Binding-site contacts:
Ligand atom PG contacts residue ARG651 of chain 1.D at 3.5 Å.
Ligand atom PG contacts residue MG1 of chain 1.DA at 3.0 Å.
Ligand atom O1A contacts residue ALA452 of chain 1.B at 3.1 Å.
Ligand atom O1A contacts residue MG1 of chain 1.DA at 3.7 Å.
Ligand atom PB contacts residue MG1 of chain 1.DA at 2.8 Å.
Ligand atom O3G contacts residue SER450 of chain 1.B at 3.6 Å.
Ligand atom PB contacts residue LYS453 of chain 1.B at 3.5 Å.
Ligand atom C1' contacts residue GLU654 of chain 1.D at 3.3 Å.
Ligand atom O2' contacts residue GLU654 of chain 1.D at 2.7 Å (salt-bridge).
Ligand atom N3B contacts residue LYS453 of chain 1.B at 3.6 Å (salt-bridge).
Ligand atom O2G contacts residue MG1 of chain 1.DA at 2.0 Å.
Ligand atom O4' contacts residue SER450 of chain 1.B at 3.7 Å.
Ligand atom O2B contacts residue ALA452 of chain 1.B at 3.4 Å (h-bond).
Ligand atom O1A contacts residue GLN455 of chain 1.B at 2.6 Å (h-bond).
Ligand atom N3B contacts residue MG1 of chain 1.DA at 3.1 Å.
Ligand atom O3A contacts residue SER450 of chain 1.B at 3.4 Å.
Ligand atom O3G contacts residue ARG651 of chain 1.D at 2.9 Å (salt-bridge).
Ligand atom C3' contacts residue GLU654 of chain 1.D at 3.4 Å.
Ligand atom O3A contacts residue MG1 of chain 1.DA at 3.1 Å.
Ligand atom O1A contacts residue SER454 of chain 1.B at 3.0 Å (h-bond).
Ligand atom O3A contacts residue ALA452 of chain 1.B at 3.3 Å (h-bond).
Ligand atom O1A contacts residue LYS453 of chain 1.B at 3.3 Å (salt-bridge).
Ligand atom PA contacts residue MG1 of chain 1.DA at 3.0 Å.
Ligand atom O2B contacts residue THR451 of chain 1.B at 3.5 Å (h-bond).
Ligand atom C2' contacts residue GLU654 of chain 1.D at 3.3 Å.
Ligand atom O2A contacts residue GLU498 of chain 1.D at 3.0 Å (salt-bridge).
Ligand atom N3 contacts residue SER450 of chain 1.B at 3.3 Å (h-bond).
Ligand atom O2A contacts residue MG1 of chain 1.DA at 1.9 Å.
Ligand atom O2G contacts residue GLU498 of chain 1.D at 3.1 Å (salt-bridge).
Ligand atom O1G contacts residue LYS453 of chain 1.B at 2.8 Å (salt-bridge).
Ligand atom O1G contacts residue ASN555 of chain 1.B at 3.6 Å.
Ligand atom N3B contacts residue ARG651 of chain 1.D at 3.4 Å (salt-bridge).
Ligand atom O1B contacts residue SER454 of chain 1.B at 2.9 Å (h-bond).
Ligand atom N6 contacts residue TYR410 of chain 1.B at 3.3 Å (h-bond).
Ligand atom O1B contacts residue MG1 of chain 1.DA at 2.0 Å.
Ligand atom O3' contacts residue GLU654 of chain 1.D at 2.6 Å (salt-bridge).
Ligand atom O2B contacts residue LYS453 of chain 1.B at 2.6 Å (salt-bridge).
Ligand atom C5' contacts residue SER450 of chain 1.B at 3.7 Å.
Ligand atom N3B contacts residue SER450 of chain 1.B at 2.9 Å (h-bond).
Ligand atom O2G contacts residue ARG651 of chain 1.D at 3.1 Å (salt-bridge).

Sequence of chain 1.D:
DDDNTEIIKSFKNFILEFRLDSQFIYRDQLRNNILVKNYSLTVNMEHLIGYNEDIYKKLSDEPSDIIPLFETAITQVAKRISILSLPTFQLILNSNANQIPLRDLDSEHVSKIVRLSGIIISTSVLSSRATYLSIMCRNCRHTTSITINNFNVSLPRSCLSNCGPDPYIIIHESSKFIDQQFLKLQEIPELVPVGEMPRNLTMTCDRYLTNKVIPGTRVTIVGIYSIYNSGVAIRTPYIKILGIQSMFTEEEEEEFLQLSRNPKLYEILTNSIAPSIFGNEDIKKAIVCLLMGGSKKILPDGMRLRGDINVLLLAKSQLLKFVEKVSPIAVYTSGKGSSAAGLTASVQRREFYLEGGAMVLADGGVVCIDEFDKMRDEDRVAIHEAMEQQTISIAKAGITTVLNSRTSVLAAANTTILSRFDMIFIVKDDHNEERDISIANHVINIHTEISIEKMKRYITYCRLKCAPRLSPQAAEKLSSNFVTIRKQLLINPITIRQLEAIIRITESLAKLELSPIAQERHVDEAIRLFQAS

Sequence of chain 1.B:
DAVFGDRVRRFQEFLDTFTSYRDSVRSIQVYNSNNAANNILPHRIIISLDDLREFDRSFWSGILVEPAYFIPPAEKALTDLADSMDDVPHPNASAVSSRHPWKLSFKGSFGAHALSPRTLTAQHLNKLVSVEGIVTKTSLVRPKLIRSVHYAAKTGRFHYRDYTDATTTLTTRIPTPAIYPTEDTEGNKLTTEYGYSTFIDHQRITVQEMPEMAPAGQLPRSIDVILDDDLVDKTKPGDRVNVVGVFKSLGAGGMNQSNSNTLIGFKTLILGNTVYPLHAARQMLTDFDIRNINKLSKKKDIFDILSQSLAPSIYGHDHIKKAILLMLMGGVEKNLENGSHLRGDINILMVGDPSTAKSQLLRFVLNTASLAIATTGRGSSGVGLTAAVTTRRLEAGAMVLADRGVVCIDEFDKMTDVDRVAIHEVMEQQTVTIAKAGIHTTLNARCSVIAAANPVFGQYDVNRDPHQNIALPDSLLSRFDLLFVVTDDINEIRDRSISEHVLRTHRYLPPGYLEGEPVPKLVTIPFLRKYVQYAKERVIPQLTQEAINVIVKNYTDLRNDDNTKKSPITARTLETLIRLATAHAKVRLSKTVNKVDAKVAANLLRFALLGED

A small-molecule ligand and the protein it binds are described below.
Small molecule (SMILES): Nc1ncnc2c1ncn2[C@@H]1O[C@H](CO[P](=O)(O)O[P](=O)(O)NP(=O)(O)O)[C@@H](O)[C@H]1O